A protein and the small-molecule ligand that binds it are described below.
Small molecule (SMILES): CC(=O)N[C@H]1[C@H](O[C@H]2[C@H](O)[C@@H](NC(C)=O)CO[C@@H]2CO)O[C@H](CO)[C@@H](O[C@@H]2O[C@H](CO)[C@@H](O)[C@H](O)[C@@H]2O)[C@@H]1O

Binding-site contacts:
Ligand atom O5 contacts residue ASN225 of chain 30.E at 2.3 Å (h-bond).
Ligand atom C5 contacts residue LYS220 of chain 30.E at 4.0 Å.
Ligand atom O7 contacts residue LYS220 of chain 30.E at 4.0 Å.
Ligand atom O5 contacts residue LYS220 of chain 30.E at 3.4 Å.
Ligand atom C1 contacts residue ASN225 of chain 30.E at 1.4 Å.
Ligand atom O7 contacts residue SER252 of chain 30.E at 2.9 Å (h-bond).
Ligand atom O4 contacts residue MET223 of chain 30.E at 3.7 Å.
Ligand atom C2 contacts residue LYS220 of chain 30.E at 3.7 Å.
Ligand atom O7 contacts residue ARG251 of chain 30.E at 4.3 Å.
Ligand atom C8 contacts residue SER252 of chain 30.E at 3.4 Å.
Ligand atom C6 contacts residue LYS220 of chain 30.E at 4.0 Å.
Ligand atom C4 contacts residue LYS220 of chain 30.E at 3.4 Å.
Ligand atom C7 contacts residue SER252 of chain 30.E at 3.5 Å.
Ligand atom O3 contacts residue ASP283 of chain 30.E at 4.3 Å.
Ligand atom C3 contacts residue MET223 of chain 30.E at 3.7 Å (hydrophobic).
Ligand atom O6 contacts residue ASP283 of chain 30.E at 3.8 Å.
Ligand atom C8 contacts residue ARG251 of chain 30.E at 3.5 Å.
Ligand atom N2 contacts residue ASN225 of chain 30.E at 3.0 Å (h-bond).
Ligand atom N2 contacts residue LYS220 of chain 30.E at 4.1 Å.
Ligand atom C6 contacts residue ASP283 of chain 30.E at 3.8 Å.
Ligand atom C2 contacts residue ASN225 of chain 30.E at 2.5 Å.
Ligand atom C5 contacts residue ASN225 of chain 30.E at 3.6 Å.
Ligand atom C5 contacts residue MET223 of chain 30.E at 4.0 Å (hydrophobic).
Ligand atom O7 contacts residue MET223 of chain 30.E at 3.5 Å.
Ligand atom C7 contacts residue ASN225 of chain 30.E at 3.2 Å.
Ligand atom C4 contacts residue MET223 of chain 30.E at 4.0 Å (hydrophobic).
Ligand atom C7 contacts residue ARG251 of chain 30.E at 4.0 Å.
Ligand atom C4 contacts residue ASN225 of chain 30.E at 4.2 Å.
Ligand atom O7 contacts residue ASN225 of chain 30.E at 2.9 Å (h-bond).
Ligand atom C8 contacts residue MET223 of chain 30.E at 3.3 Å (hydrophobic).
Ligand atom C3 contacts residue LYS220 of chain 30.E at 4.1 Å.
Ligand atom N2 contacts residue MET223 of chain 30.E at 3.8 Å.
Ligand atom C1 contacts residue LYS220 of chain 30.E at 4.2 Å.
Ligand atom O3 contacts residue LYS220 of chain 30.E at 3.8 Å.
Ligand atom C2 contacts residue ASP283 of chain 30.E at 3.8 Å.
Ligand atom C3 contacts residue ASN225 of chain 30.E at 3.8 Å.
Ligand atom O4 contacts residue LYS220 of chain 30.E at 4.2 Å.
Ligand atom C1 contacts residue LYS220 of chain 30.E at 4.0 Å.
Ligand atom C7 contacts residue MET223 of chain 30.E at 3.6 Å (hydrophobic).
Ligand atom O6 contacts residue TYR243 of chain 30.E at 4.0 Å.

Sequence of chain 30.E:
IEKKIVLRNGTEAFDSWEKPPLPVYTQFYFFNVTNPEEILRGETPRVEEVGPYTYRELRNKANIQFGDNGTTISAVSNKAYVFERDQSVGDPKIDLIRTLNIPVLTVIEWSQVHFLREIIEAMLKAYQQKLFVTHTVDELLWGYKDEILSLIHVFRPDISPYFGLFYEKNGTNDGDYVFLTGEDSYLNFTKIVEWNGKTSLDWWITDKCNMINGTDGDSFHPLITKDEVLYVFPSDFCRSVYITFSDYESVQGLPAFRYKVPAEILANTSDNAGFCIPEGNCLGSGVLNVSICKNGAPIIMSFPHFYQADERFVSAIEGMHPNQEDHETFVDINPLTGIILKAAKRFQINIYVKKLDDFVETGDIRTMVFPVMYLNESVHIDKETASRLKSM